Binding-site contacts:
Ligand atom OG1 contacts residue A2G1 of chain 1.CB at 1.4 Å.
Ligand atom CA contacts residue GLU99 of chain 1.F at 3.3 Å.
Ligand atom C contacts residue TYR51 of chain 1.F at 3.6 Å (hydrophobic).
Ligand atom CA contacts residue A2G1 of chain 1.BB at 3.5 Å.
Ligand atom CG2 contacts residue A2G1 of chain 1.CB at 3.3 Å.
Ligand atom CB contacts residue GLU99 of chain 1.F at 3.3 Å.
Ligand atom CB contacts residue TYR10 of chain 1.F at 3.2 Å (hydrophobic).
Ligand atom O contacts residue TRP170 of chain 1.F at 3.6 Å.
Ligand atom CG2 contacts residue A2G1 of chain 1.AB at 3.1 Å.
Ligand atom CD contacts residue TYR10 of chain 1.F at 3.4 Å (hydrophobic).
Ligand atom O contacts residue TYR51 of chain 1.F at 2.6 Å (h-bond).
Ligand atom O contacts residue A2G1 of chain 1.CB at 3.6 Å (h-bond).
Ligand atom CB contacts residue GLN44 of chain 1.F at 3.5 Å.
Ligand atom O contacts residue PHE166 of chain 1.F at 3.6 Å.
Ligand atom CB contacts residue A2G1 of chain 1.CB at 2.3 Å.
Ligand atom CG2 contacts residue TYR51 of chain 1.F at 3.4 Å (hydrophobic).
Ligand atom O contacts residue GLU99 of chain 1.F at 3.7 Å.
Ligand atom CB contacts residue A2G1 of chain 1.BB at 2.4 Å.
Ligand atom OG1 contacts residue A2G1 of chain 1.BB at 1.4 Å.
Ligand atom C contacts residue A2G1 of chain 1.CB at 3.6 Å.
Ligand atom CB contacts residue TYR51 of chain 1.F at 3.4 Å (hydrophobic).
Ligand atom N contacts residue A2G1 of chain 1.AB at 3.8 Å.
Ligand atom CD contacts residue A2G1 of chain 1.CB at 3.5 Å.
Ligand atom OG1 contacts residue TYR51 of chain 1.F at 3.4 Å (h-bond).
Ligand atom CA contacts residue A2G1 of chain 1.AB at 3.7 Å.
Ligand atom O contacts residue A2G1 of chain 1.AB at 3.8 Å.
Ligand atom CA contacts residue A2G1 of chain 1.CB at 3.5 Å.
Ligand atom C contacts residue A2G1 of chain 1.BB at 3.5 Å.
Ligand atom OG1 contacts residue A2G1 of chain 1.AB at 1.4 Å.
Ligand atom N contacts residue GLU99 of chain 1.F at 2.9 Å (salt-bridge).
Ligand atom N contacts residue TYR10 of chain 1.F at 3.7 Å.
Ligand atom O contacts residue A2G1 of chain 1.CB at 3.3 Å.
Ligand atom CB contacts residue A2G1 of chain 1.AB at 2.4 Å.
Ligand atom O contacts residue A2G1 of chain 1.BB at 3.5 Å (h-bond).
Ligand atom OG1 contacts residue GLU99 of chain 1.F at 3.7 Å.
Ligand atom CG contacts residue GLN44 of chain 1.F at 3.7 Å.
Ligand atom CG2 contacts residue A2G1 of chain 1.BB at 3.4 Å.
Ligand atom O contacts residue GLN44 of chain 1.F at 3.5 Å.
Ligand atom N contacts residue A2G1 of chain 1.BB at 3.7 Å.
Ligand atom C contacts residue GLU99 of chain 1.F at 3.6 Å.

Sequence of chain 1.F:
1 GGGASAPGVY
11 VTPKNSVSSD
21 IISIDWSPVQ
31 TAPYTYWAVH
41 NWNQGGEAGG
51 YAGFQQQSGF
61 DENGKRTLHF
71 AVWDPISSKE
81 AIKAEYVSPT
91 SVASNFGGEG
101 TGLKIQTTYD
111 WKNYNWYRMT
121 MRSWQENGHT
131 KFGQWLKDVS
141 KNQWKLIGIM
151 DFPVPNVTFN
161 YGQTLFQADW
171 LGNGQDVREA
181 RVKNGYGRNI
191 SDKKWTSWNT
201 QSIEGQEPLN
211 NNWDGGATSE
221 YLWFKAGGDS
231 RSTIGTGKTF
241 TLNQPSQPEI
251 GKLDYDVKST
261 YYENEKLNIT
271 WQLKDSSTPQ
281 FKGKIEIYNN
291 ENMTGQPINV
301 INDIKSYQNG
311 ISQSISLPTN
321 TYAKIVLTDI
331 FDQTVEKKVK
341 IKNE

A protein and the small-molecule ligand that binds it are described below.
Small molecule (SMILES): C[C@H](N)C(=O)N[C@H](C(=O)N[C@H](C(=O)N[C@H](C(=O)N[C@H](C(=O)N1CCC[C@H]1C(=O)N[C@@H](C)C(=O)N1CCC[C@H]1C(=O)N[C@@H](C)C(=O)N[C@@H](CCCCN)C(N)=O)[C@@H](C)O)[C@@H](C)O)[C@@H](C)O)[C@@H](C)O